Sequence of chain 43.C:
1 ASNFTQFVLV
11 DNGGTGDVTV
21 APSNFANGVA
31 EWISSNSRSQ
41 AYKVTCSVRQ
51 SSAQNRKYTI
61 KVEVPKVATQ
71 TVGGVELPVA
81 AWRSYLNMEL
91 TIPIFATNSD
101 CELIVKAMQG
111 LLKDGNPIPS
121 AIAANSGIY

Sequence of chain 42.D:
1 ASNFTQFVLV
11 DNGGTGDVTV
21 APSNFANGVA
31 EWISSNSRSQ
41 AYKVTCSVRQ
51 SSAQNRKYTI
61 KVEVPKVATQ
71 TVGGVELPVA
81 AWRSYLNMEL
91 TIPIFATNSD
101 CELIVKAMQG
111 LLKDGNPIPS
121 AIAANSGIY

Binding-site contacts:
Ligand atom OP2 contacts residue LYS57 of chain 42.D at 2.7 Å (salt-bridge).
Ligand atom N7 contacts residue THR45 of chain 43.C at 2.6 Å (h-bond).
Ligand atom OP2 contacts residue SER51 of chain 42.D at 3.2 Å (h-bond).
Ligand atom C5 contacts residue TYR85 of chain 43.C at 3.5 Å (hydrophobic).
Ligand atom C5' contacts residue SER51 of chain 42.D at 3.5 Å.
Ligand atom O3' contacts residue SER51 of chain 42.D at 3.5 Å (h-bond).
Ligand atom O4' contacts residue LYS61 of chain 43.C at 3.1 Å (salt-bridge).
Ligand atom OP2 contacts residue ASN55 of chain 42.D at 3.2 Å (h-bond).
Ligand atom N6 contacts residue CYS46 of chain 43.C at 3.4 Å (h-bond).
Ligand atom OP1 contacts residue ARG49 of chain 42.D at 2.5 Å (salt-bridge).
Ligand atom OP2 contacts residue LYS43 of chain 43.C at 3.2 Å (salt-bridge).
Ligand atom P contacts residue TYR85 of chain 43.C at 3.5 Å.
Ligand atom OP1 contacts residue SER51 of chain 42.D at 2.7 Å (h-bond).
Ligand atom C2' contacts residue TYR85 of chain 43.C at 3.4 Å (hydrophobic).
Ligand atom P contacts residue SER51 of chain 42.D at 3.4 Å.
Ligand atom C6 contacts residue THR45 of chain 43.C at 3.5 Å.
Ligand atom N1 contacts residue SER47 of chain 43.C at 2.7 Å (h-bond).
Ligand atom N1 contacts residue TYR85 of chain 43.C at 3.6 Å.
Ligand atom O2 contacts residue ASN87 of chain 43.C at 3.2 Å (h-bond).
Ligand atom C3' contacts residue TYR85 of chain 43.C at 3.3 Å (hydrophobic).
Ligand atom C4 contacts residue TYR85 of chain 43.C at 3.5 Å (hydrophobic).
Ligand atom OP1 contacts residue SER51 of chain 42.D at 3.3 Å.
Ligand atom OP2 contacts residue ARG49 of chain 42.D at 2.4 Å (salt-bridge).
Ligand atom C6 contacts residue TYR85 of chain 43.C at 3.5 Å (hydrophobic).
Ligand atom C4' contacts residue TYR85 of chain 43.C at 3.3 Å (hydrophobic).
Ligand atom P contacts residue ARG49 of chain 42.D at 2.9 Å.
Ligand atom OP2 contacts residue LYS57 of chain 42.D at 3.4 Å.
Ligand atom N1 contacts residue THR59 of chain 43.C at 3.6 Å.
Ligand atom OP1 contacts residue ASN55 of chain 42.D at 3.3 Å (h-bond).
Ligand atom O2' contacts residue GLU63 of chain 43.C at 3.0 Å (salt-bridge).
Ligand atom O3' contacts residue TYR85 of chain 43.C at 3.6 Å.
Ligand atom C5' contacts residue TYR85 of chain 43.C at 3.1 Å (hydrophobic).
Ligand atom C2' contacts residue GLU63 of chain 43.C at 3.5 Å.
Ligand atom OP2 contacts residue TYR85 of chain 43.C at 2.5 Å (h-bond).
Ligand atom C2 contacts residue SER47 of chain 43.C at 3.0 Å.
Ligand atom N6 contacts residue THR59 of chain 43.C at 2.9 Å (h-bond).
Ligand atom C5 contacts residue THR45 of chain 43.C at 3.3 Å.
Ligand atom OP1 contacts residue SER52 of chain 42.D at 3.0 Å.
Ligand atom N6 contacts residue THR45 of chain 43.C at 2.9 Å (h-bond).
Ligand atom O2' contacts residue TYR85 of chain 43.C at 3.5 Å.

The small molecule below binds the protein below.
Small molecule (SMILES): Nc1ccn([C@@H]2O[C@H](CO[P](=O)(O)O[C@H]3[C@@H](O)[C@H](n4ccc(N)nc4=O)O[C@@H]3CO[P](=O)(O)O[C@H]3[C@@H](O)[C@H](n4cnc5c(N)ncnc54)O[C@@H]3CO[P](=O)(O)O[C@H]3[C@@H](O)[C@H](n4ccc(N)nc4=O)O[C@@H]3CO[P](=O)(O)O[C@H]3[C@@H](O)[C@H](n4ccc(=O)[nH]c4=O)O[C@@H]3CO[P](=O)(O)O[C@H]3[C@@H](O)[C@H](n4cnc5c(N)ncnc54)O[C@@H]3CO[P](=O)(O)O[C@H]3[C@@H](O)[C@H](n4cnc5c(=O)nc(N)[nH]c54)O[C@@H]3CO[P](=O)(O)O[C@H]3[C@@H](O)[C@H](n4cnc5c(=O)nc(N)[nH]c54)O[C@@H]3CO)[C@@H](O)[C@H]2O)c(=O)n1